Binding-site contacts:
Ligand atom S2 contacts residue THR198 of chain 1.A at 3.9 Å.
Ligand atom N22 contacts residue ZN1 of chain 1.B at 1.9 Å.
Ligand atom S2 contacts residue HIS94 of chain 1.A at 3.9 Å.
Ligand atom O1 contacts residue THR198 of chain 1.A at 3.0 Å (h-bond).
Ligand atom S2 contacts residue ZN1 of chain 1.B at 3.0 Å.
Ligand atom C8 contacts residue GOL1 of chain 1.C at 3.6 Å.
Ligand atom N22 contacts residue THR198 of chain 1.A at 2.8 Å (h-bond).
Ligand atom O19 contacts residue PHE130 of chain 1.A at 3.5 Å.
Ligand atom C10 contacts residue GOL1 of chain 1.C at 3.6 Å.
Ligand atom C21 contacts residue HIS94 of chain 1.A at 3.9 Å.
Ligand atom O12 contacts residue GOL1 of chain 1.C at 2.6 Å (h-bond).
Ligand atom C17 contacts residue VAL134 of chain 1.A at 3.9 Å (hydrophobic).
Ligand atom O23 contacts residue HIS94 of chain 1.A at 3.3 Å.
Ligand atom C3 contacts residue LEU197 of chain 1.A at 3.8 Å (hydrophobic).
Ligand atom O1 contacts residue TRP208 of chain 1.A at 3.6 Å.
Ligand atom O23 contacts residue VAL142 of chain 1.A at 3.8 Å.
Ligand atom N22 contacts residue HIS94 of chain 1.A at 3.3 Å (h-bond).
Ligand atom O19 contacts residue GOL1 of chain 1.C at 3.9 Å.
Ligand atom O23 contacts residue ZN1 of chain 1.B at 3.0 Å.
Ligand atom C14 contacts residue PHE130 of chain 1.A at 3.9 Å (hydrophobic).
Ligand atom O23 contacts residue VAL121 of chain 1.A at 4.0 Å.
Ligand atom N22 contacts residue HIS119 of chain 1.A at 3.4 Å (h-bond).
Ligand atom C6 contacts residue GOL1 of chain 1.C at 3.6 Å.
Ligand atom O1 contacts residue LEU197 of chain 1.A at 3.3 Å.
Ligand atom C17 contacts residue PRO201 of chain 1.A at 3.8 Å (hydrophobic).
Ligand atom S18 contacts residue LEU197 of chain 1.A at 3.7 Å.
Ligand atom C17 contacts residue LEU197 of chain 1.A at 3.9 Å (hydrophobic).
Ligand atom C5 contacts residue GOL1 of chain 1.C at 3.7 Å.
Ligand atom C21 contacts residue LEU197 of chain 1.A at 3.8 Å (hydrophobic).
Ligand atom C3 contacts residue HIS94 of chain 1.A at 4.0 Å.
Ligand atom N7 contacts residue GOL1 of chain 1.C at 3.6 Å (h-bond).
Ligand atom C4 contacts residue THR199 of chain 1.A at 3.4 Å.
Ligand atom O19 contacts residue GLN92 of chain 1.A at 3.5 Å (h-bond).
Ligand atom O12 contacts residue ASN67 of chain 1.A at 3.5 Å (h-bond).
Ligand atom C20 contacts residue GLN92 of chain 1.A at 3.8 Å.
Ligand atom S18 contacts residue PHE130 of chain 1.A at 3.9 Å.
Ligand atom C21 contacts residue VAL121 of chain 1.A at 3.9 Å (hydrophobic).
Ligand atom O23 contacts residue HIS119 of chain 1.A at 3.5 Å (h-bond).
Ligand atom N22 contacts residue HIS96 of chain 1.A at 3.3 Å (h-bond).
Ligand atom C5 contacts residue THR199 of chain 1.A at 3.3 Å.

Sequence of chain 1.A:
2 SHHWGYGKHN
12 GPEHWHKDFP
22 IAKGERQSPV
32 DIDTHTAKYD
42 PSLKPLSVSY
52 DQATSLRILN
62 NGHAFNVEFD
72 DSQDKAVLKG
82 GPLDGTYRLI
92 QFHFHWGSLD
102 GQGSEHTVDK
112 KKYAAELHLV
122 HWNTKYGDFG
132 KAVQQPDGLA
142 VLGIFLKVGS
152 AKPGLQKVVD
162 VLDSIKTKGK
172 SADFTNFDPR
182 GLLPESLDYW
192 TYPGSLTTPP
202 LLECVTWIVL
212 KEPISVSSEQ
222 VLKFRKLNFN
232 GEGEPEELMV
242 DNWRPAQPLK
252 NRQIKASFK

The protein below binds the small molecule below.
Small molecule (SMILES): CC(=O)/C(=C/c1cccs1)C(=O)Nc1ccc(S(N)(=O)=O)cc1